The small molecule below binds the protein below.
Small molecule (SMILES): Cc1ncc(C)n2nc(CCc3nc(N4CCCC4)nn3C)nc12

Sequence of chain 1.B:
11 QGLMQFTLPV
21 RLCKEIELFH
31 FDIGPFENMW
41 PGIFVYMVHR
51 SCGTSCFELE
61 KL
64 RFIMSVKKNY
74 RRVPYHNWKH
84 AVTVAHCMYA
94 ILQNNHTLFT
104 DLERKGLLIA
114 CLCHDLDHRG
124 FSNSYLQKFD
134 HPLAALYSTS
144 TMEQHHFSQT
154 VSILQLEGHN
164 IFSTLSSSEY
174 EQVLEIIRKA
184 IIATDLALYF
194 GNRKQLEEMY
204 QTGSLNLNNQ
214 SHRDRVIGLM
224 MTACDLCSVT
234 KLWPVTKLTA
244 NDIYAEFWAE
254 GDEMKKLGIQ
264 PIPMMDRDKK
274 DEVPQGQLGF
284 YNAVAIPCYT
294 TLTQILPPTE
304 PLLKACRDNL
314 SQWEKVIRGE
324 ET

Binding-site contacts:
Ligand atom C23 contacts residue ILE246 of chain 1.B at 3.7 Å (hydrophobic).
Ligand atom C14 contacts residue TYR247 of chain 1.B at 3.7 Å (hydrophobic).
Ligand atom C9 contacts residue MET267 of chain 1.B at 3.8 Å (hydrophobic).
Ligand atom C14 contacts residue MET267 of chain 1.B at 3.8 Å (hydrophobic).
Ligand atom C4 contacts residue LYS272 of chain 1.B at 3.5 Å.
Ligand atom N21 contacts residue GLN280 of chain 1.B at 3.0 Å (h-bond).
Ligand atom N22 contacts residue PHE283 of chain 1.B at 3.7 Å.
Ligand atom C13 contacts residue PHE283 of chain 1.B at 3.6 Å (hydrophobic).
Ligand atom C9 contacts residue GLY279 of chain 1.B at 3.4 Å.
Ligand atom C15 contacts residue PHE283 of chain 1.B at 3.7 Å (hydrophobic).
Ligand atom N11 contacts residue GLY279 of chain 1.B at 3.5 Å (h-bond).
Ligand atom C17 contacts residue ILE246 of chain 1.B at 3.6 Å (hydrophobic).
Ligand atom C17 contacts residue PHE283 of chain 1.B at 3.5 Å (hydrophobic).
Ligand atom C7 contacts residue GLY279 of chain 1.B at 3.4 Å.
Ligand atom C4 contacts residue VAL276 of chain 1.B at 3.8 Å (hydrophobic).
Ligand atom N16 contacts residue ILE246 of chain 1.B at 3.6 Å.
Ligand atom C13 contacts residue TYR247 of chain 1.B at 3.7 Å (hydrophobic).
Ligand atom N8 contacts residue TYR247 of chain 1.B at 2.7 Å (h-bond).
Ligand atom C13 contacts residue GLY279 of chain 1.B at 3.7 Å.
Ligand atom C2 contacts residue MET267 of chain 1.B at 3.7 Å (hydrophobic).
Ligand atom C15 contacts residue LEU229 of chain 1.B at 3.5 Å (hydrophobic).
Ligand atom N22 contacts residue PHE250 of chain 1.B at 3.6 Å.
Ligand atom N1 contacts residue GLY279 of chain 1.B at 3.7 Å.
Ligand atom C23 contacts residue VAL232 of chain 1.B at 3.7 Å (hydrophobic).
Ligand atom C13 contacts residue GLN280 of chain 1.B at 3.8 Å.
Ligand atom N10 contacts residue MET267 of chain 1.B at 3.8 Å.
Ligand atom C2 contacts residue PRO266 of chain 1.B at 3.8 Å (hydrophobic).
Ligand atom C3 contacts residue PRO266 of chain 1.B at 3.7 Å (hydrophobic).
Ligand atom N19 contacts residue PHE283 of chain 1.B at 3.5 Å.
Ligand atom C5 contacts residue TYR247 of chain 1.B at 3.7 Å (hydrophobic).
Ligand atom C23 contacts residue GLN280 of chain 1.B at 3.5 Å.
Ligand atom N16 contacts residue PHE283 of chain 1.B at 3.8 Å.
Ligand atom C20 contacts residue PHE283 of chain 1.B at 3.6 Å (hydrophobic).
Ligand atom N8 contacts residue GLY279 of chain 1.B at 3.7 Å.
Ligand atom C4 contacts residue GLU275 of chain 1.B at 3.6 Å.
Ligand atom N1 contacts residue MET267 of chain 1.B at 3.6 Å.
Ligand atom C7 contacts residue TYR247 of chain 1.B at 3.6 Å (hydrophobic).
Ligand atom C18 contacts residue PHE283 of chain 1.B at 3.4 Å (hydrophobic).
Ligand atom N10 contacts residue GLY279 of chain 1.B at 3.8 Å.
Ligand atom C9 contacts residue TYR247 of chain 1.B at 3.8 Å (hydrophobic).